Sequence of chain 1.A:
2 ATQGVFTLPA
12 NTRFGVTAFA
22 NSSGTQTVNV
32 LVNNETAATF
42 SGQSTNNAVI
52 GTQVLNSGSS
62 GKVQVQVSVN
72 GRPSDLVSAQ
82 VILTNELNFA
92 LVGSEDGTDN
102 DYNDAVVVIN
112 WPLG

Sequence of chain 1.D:
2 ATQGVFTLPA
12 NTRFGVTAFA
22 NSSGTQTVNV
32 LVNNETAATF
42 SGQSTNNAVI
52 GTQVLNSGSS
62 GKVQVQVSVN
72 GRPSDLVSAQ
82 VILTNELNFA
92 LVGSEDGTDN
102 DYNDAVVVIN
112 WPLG

Binding-site contacts:
Ligand atom O4 contacts residue ASP105 of chain 1.D at 3.8 Å.
Ligand atom O6 contacts residue ASP100 of chain 1.D at 3.2 Å (salt-bridge).
Ligand atom C6 contacts residue SER24 of chain 1.D at 3.6 Å.
Ligand atom C4 contacts residue GLY115 of chain 1.A at 3.3 Å.
Ligand atom O4 contacts residue GLY115 of chain 1.A at 2.5 Å (h-bond).
Ligand atom O4 contacts residue SER23 of chain 1.D at 3.4 Å.
Ligand atom O3 contacts residue ASP102 of chain 1.D at 2.9 Å (salt-bridge).
Ligand atom O4 contacts residue ASN22 of chain 1.D at 3.0 Å (h-bond).
Ligand atom C2 contacts residue ASP105 of chain 1.D at 3.2 Å.
Ligand atom O3 contacts residue ASP105 of chain 1.D at 3.1 Å (salt-bridge).
Ligand atom C4 contacts residue SER24 of chain 1.D at 3.7 Å.
Ligand atom C2 contacts residue CA1 of chain 1.T at 3.2 Å.
Ligand atom C4 contacts residue CA1 of chain 1.S at 3.4 Å.
Ligand atom O4 contacts residue CA1 of chain 1.S at 2.5 Å.
Ligand atom C6 contacts residue ASP97 of chain 1.D at 3.5 Å.
Ligand atom C3 contacts residue CA1 of chain 1.T at 3.3 Å.
Ligand atom C3 contacts residue ASP100 of chain 1.D at 3.1 Å.
Ligand atom C2 contacts residue CA1 of chain 1.S at 3.7 Å.
Ligand atom O2 contacts residue ASP97 of chain 1.D at 2.6 Å (salt-bridge).
Ligand atom O2 contacts residue CA1 of chain 1.T at 2.4 Å.
Ligand atom O2 contacts residue ASP100 of chain 1.D at 3.6 Å.
Ligand atom O3 contacts residue ASP100 of chain 1.D at 2.5 Å (salt-bridge).
Ligand atom C1 contacts residue ASP97 of chain 1.D at 3.7 Å.
Ligand atom C1 contacts residue SER24 of chain 1.D at 3.9 Å.
Ligand atom C5 contacts residue SER24 of chain 1.D at 3.9 Å.
Ligand atom C2 contacts residue SER23 of chain 1.D at 3.7 Å.
Ligand atom O5 contacts residue SER24 of chain 1.D at 3.0 Å (h-bond).
Ligand atom O2 contacts residue ASP105 of chain 1.D at 3.2 Å (salt-bridge).
Ligand atom C1 contacts residue SER23 of chain 1.D at 3.4 Å.
Ligand atom C2 contacts residue ASP97 of chain 1.D at 3.4 Å.
Ligand atom O3 contacts residue SER24 of chain 1.D at 3.9 Å.
Ligand atom O6 contacts residue ASP97 of chain 1.D at 2.6 Å (salt-bridge).
Ligand atom O5 contacts residue SER23 of chain 1.D at 3.5 Å (h-bond).
Ligand atom O3 contacts residue CA1 of chain 1.T at 2.5 Å.
Ligand atom C3 contacts residue CA1 of chain 1.S at 3.4 Å.
Ligand atom O3 contacts residue CA1 of chain 1.S at 2.5 Å.
Ligand atom C3 contacts residue ASP105 of chain 1.D at 3.7 Å.
Ligand atom C6 contacts residue GLY115 of chain 1.A at 3.6 Å.
Ligand atom O6 contacts residue GLY98 of chain 1.D at 3.3 Å.
Ligand atom O2 contacts residue GLU96 of chain 1.D at 3.4 Å (salt-bridge).

The small molecule below binds the protein below.
Small molecule (SMILES): CC(=O)N[C@@H]1[C@@H](O[C@@H]2O[C@H](CO)[C@H](O)[C@H](O)[C@H]2O)[C@H](O[C@@H]2O[C@@H](C)[C@@H](O)[C@@H](O)[C@@H]2O)[C@@H](CO)O[C@@H]1O